Binding-site contacts:
Ligand atom OP1 contacts residue ARG125 of chain 2.G at 2.9 Å (salt-bridge).
Ligand atom O4 contacts residue ARG125 of chain 2.G at 3.9 Å.
Ligand atom C5 contacts residue ARG125 of chain 2.G at 3.5 Å.
Ligand atom C4' contacts residue ARG125 of chain 2.G at 4.3 Å.
Ligand atom C5' contacts residue ARG131 of chain 2.G at 3.5 Å.
Ligand atom C5' contacts residue ARG125 of chain 2.G at 4.2 Å.
Ligand atom N1 contacts residue ARG125 of chain 2.G at 3.8 Å.
Ligand atom OP3 contacts residue SER77 of chain 2.G at 4.2 Å.
Ligand atom P contacts residue ARG125 of chain 2.G at 3.8 Å.
Ligand atom P contacts residue ARG131 of chain 2.G at 3.6 Å.
Ligand atom C2 contacts residue ARG125 of chain 2.G at 3.8 Å.
Ligand atom O5' contacts residue ARG125 of chain 2.G at 3.2 Å (salt-bridge).
Ligand atom OP2 contacts residue ARG131 of chain 2.G at 3.8 Å.
Ligand atom N3 contacts residue ARG125 of chain 2.G at 3.7 Å.
Ligand atom C2' contacts residue ARG125 of chain 2.G at 3.7 Å.
Ligand atom OP1 contacts residue ARG131 of chain 2.G at 3.4 Å (salt-bridge).
Ligand atom O5' contacts residue ARG131 of chain 2.G at 2.9 Å (salt-bridge).
Ligand atom O3' contacts residue ARG125 of chain 2.G at 4.1 Å.
Ligand atom C1' contacts residue ARG125 of chain 2.G at 4.3 Å.
Ligand atom C4 contacts residue ARG125 of chain 2.G at 3.6 Å.
Ligand atom OP3 contacts residue ARG125 of chain 2.G at 2.7 Å.
Ligand atom OP2 contacts residue SER77 of chain 2.G at 3.9 Å.
Ligand atom C3' contacts residue ARG125 of chain 2.G at 3.4 Å.
Ligand atom C5' contacts residue SER77 of chain 2.G at 4.4 Å.
Ligand atom C6 contacts residue ARG125 of chain 2.G at 3.6 Å.
Ligand atom O2 contacts residue ARG125 of chain 2.G at 4.0 Å.
Ligand atom C5' contacts residue MET76 of chain 2.G at 4.3 Å (hydrophobic).

The small molecule below binds the protein below.
Small molecule (SMILES): CO[P](=O)(O)O[C@H]1[C@@H](O)[C@H](n2ccc(=O)[nH]c2=O)O[C@@H]1COP(=O)(O)O

Sequence of chain 2.G:
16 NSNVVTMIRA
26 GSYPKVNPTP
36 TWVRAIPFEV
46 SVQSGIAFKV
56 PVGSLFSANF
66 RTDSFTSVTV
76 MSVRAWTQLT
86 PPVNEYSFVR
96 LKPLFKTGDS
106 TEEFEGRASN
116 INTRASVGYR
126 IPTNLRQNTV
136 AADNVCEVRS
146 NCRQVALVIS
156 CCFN